Binding-site contacts:
Ligand atom C3 contacts residue HIS5 of chain 1.D at 4.2 Å.
Ligand atom C3 contacts residue VAL2 of chain 1.D at 4.5 Å (hydrophobic).
Ligand atom O1 contacts residue LEU16 of chain 1.G at 4.0 Å.
Ligand atom C5 contacts residue HIS5 of chain 1.D at 4.1 Å.
Ligand atom O3 contacts residue VAL2 of chain 1.D at 3.8 Å.
Ligand atom O1 contacts residue LEU17 of chain 1.B at 3.3 Å.
Ligand atom C3 contacts residue LEU11 of chain 1.H at 3.8 Å (hydrophobic).
Ligand atom C6 contacts residue ALA14 of chain 1.H at 4.3 Å (hydrophobic).
Ligand atom C6 contacts residue LEU11 of chain 1.H at 4.1 Å (hydrophobic).
Ligand atom C6 contacts residue HIS5 of chain 1.D at 3.7 Å.
Ligand atom C6 contacts residue HIS10 of chain 1.H at 3.9 Å.
Ligand atom C5 contacts residue HIS10 of chain 1.H at 4.0 Å.
Ligand atom C2 contacts residue ILE10 of chain 1.G at 4.0 Å (hydrophobic).
Ligand atom O3 contacts residue ILE10 of chain 1.G at 3.4 Å.
Ligand atom C3 contacts residue CYS11 of chain 1.G at 3.9 Å (hydrophobic).
Ligand atom C4 contacts residue CYS7 of chain 1.H at 4.0 Å (hydrophobic).
Ligand atom O1 contacts residue HIS5 of chain 1.D at 3.2 Å (h-bond).
Ligand atom C5 contacts residue CYS7 of chain 1.H at 4.2 Å (hydrophobic).
Ligand atom C2 contacts residue CYS11 of chain 1.G at 3.6 Å (hydrophobic).
Ligand atom C1 contacts residue LEU16 of chain 1.G at 4.5 Å (hydrophobic).
Ligand atom C1 contacts residue HIS5 of chain 1.D at 3.3 Å.
Ligand atom C4 contacts residue HIS5 of chain 1.D at 4.3 Å.
Ligand atom C5 contacts residue LEU11 of chain 1.H at 3.7 Å (hydrophobic).
Ligand atom O3 contacts residue SER9 of chain 1.G at 3.7 Å.
Ligand atom C1 contacts residue LEU11 of chain 1.H at 4.3 Å (hydrophobic).
Ligand atom C1 contacts residue ALA14 of chain 1.H at 4.2 Å (hydrophobic).
Ligand atom O3 contacts residue CYS11 of chain 1.G at 2.9 Å (h-bond).
Ligand atom O3 contacts residue CYS6 of chain 1.G at 2.5 Å (h-bond).
Ligand atom C3 contacts residue ILE10 of chain 1.G at 4.3 Å (hydrophobic).
Ligand atom O1 contacts residue CYS11 of chain 1.G at 4.5 Å.
Ligand atom C1 contacts residue LEU17 of chain 1.B at 4.4 Å (hydrophobic).
Ligand atom O1 contacts residue ALA14 of chain 1.H at 3.5 Å.
Ligand atom C2 contacts residue HIS5 of chain 1.D at 3.8 Å.
Ligand atom O3 contacts residue LEU11 of chain 1.H at 4.3 Å.
Ligand atom C4 contacts residue CYS6 of chain 1.G at 3.3 Å (hydrophobic).
Ligand atom C5 contacts residue LEU6 of chain 1.D at 4.0 Å (hydrophobic).
Ligand atom C3 contacts residue CYS6 of chain 1.G at 3.3 Å (hydrophobic).
Ligand atom C4 contacts residue LEU11 of chain 1.H at 3.6 Å (hydrophobic).
Ligand atom C2 contacts residue LEU11 of chain 1.H at 4.2 Å (hydrophobic).

The small molecule below binds the protein below.
Small molecule (SMILES): Oc1cccc(O)c1

Sequence of chain 1.D:
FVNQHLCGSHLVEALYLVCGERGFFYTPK

Sequence of chain 1.B:
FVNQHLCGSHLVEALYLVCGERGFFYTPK

Sequence of chain 1.G:
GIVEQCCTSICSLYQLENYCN

Sequence of chain 1.H:
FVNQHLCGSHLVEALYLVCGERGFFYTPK